Binding-site contacts:
Ligand atom O3P contacts residue ALA175 of chain 1.F at 3.2 Å.
Ligand atom C5' contacts residue ALA175 of chain 1.F at 3.5 Å (hydrophobic).
Ligand atom O6 contacts residue TRP335 of chain 1.F at 3.3 Å.
Ligand atom O2' contacts residue ASP333 of chain 1.F at 2.9 Å (salt-bridge).
Ligand atom O2P contacts residue ASN371 of chain 1.F at 3.3 Å (h-bond).
Ligand atom O4' contacts residue ASN142 of chain 1.F at 3.3 Å (h-bond).
Ligand atom O1P contacts residue LYS341 of chain 1.F at 3.2 Å (salt-bridge).
Ligand atom C4 contacts residue ALA176 of chain 1.F at 3.5 Å (hydrophobic).
Ligand atom C4' contacts residue ASN142 of chain 1.F at 3.6 Å.
Ligand atom O1P contacts residue ASN371 of chain 1.F at 3.3 Å (h-bond).
Ligand atom O2P contacts residue ASN142 of chain 1.F at 3.2 Å (h-bond).
Ligand atom N3 contacts residue SER177 of chain 1.F at 3.3 Å (h-bond).
Ligand atom N1 contacts residue LYS275 of chain 1.F at 3.2 Å (salt-bridge).
Ligand atom O2P contacts residue ASP364 of chain 1.F at 3.5 Å (salt-bridge).
Ligand atom O6 contacts residue SER177 of chain 1.F at 2.5 Å (h-bond).
Ligand atom O6 contacts residue SER278 of chain 1.F at 2.8 Å (h-bond).
Ligand atom C2 contacts residue SER177 of chain 1.F at 2.3 Å.
Ligand atom C5 contacts residue SER177 of chain 1.F at 3.1 Å.
Ligand atom C5 contacts residue ALA175 of chain 1.F at 3.1 Å (hydrophobic).
Ligand atom N7 contacts residue ALA175 of chain 1.F at 2.6 Å (h-bond).
Ligand atom N1 contacts residue SER177 of chain 1.F at 1.3 Å (h-bond).
Ligand atom O3' contacts residue ASP333 of chain 1.F at 2.8 Å (salt-bridge).
Ligand atom O1P contacts residue THR174 of chain 1.F at 3.5 Å.
Ligand atom P contacts residue MG1 of chain 1.V at 3.1 Å.
Ligand atom O2P contacts residue MG1 of chain 1.V at 1.8 Å.
Ligand atom C2 contacts residue LYS275 of chain 1.F at 3.2 Å.
Ligand atom O2P contacts residue ASP140 of chain 1.F at 2.6 Å (salt-bridge).
Ligand atom C8 contacts residue ALA175 of chain 1.F at 3.0 Å (hydrophobic).
Ligand atom O3P contacts residue ASN371 of chain 1.F at 1.3 Å (h-bond).
Ligand atom C6 contacts residue TRP335 of chain 1.F at 3.5 Å (hydrophobic).
Ligand atom O5' contacts residue ASN142 of chain 1.F at 2.9 Å (h-bond).
Ligand atom O1P contacts residue ALA175 of chain 1.F at 2.5 Å (h-bond).
Ligand atom O6 contacts residue ASP337 of chain 1.F at 3.1 Å (salt-bridge).
Ligand atom O1P contacts residue ASP140 of chain 1.F at 3.4 Å (salt-bridge).
Ligand atom P contacts residue ASP140 of chain 1.F at 3.3 Å.
Ligand atom O3P contacts residue ASP140 of chain 1.F at 3.5 Å (salt-bridge).
Ligand atom P contacts residue ASN371 of chain 1.F at 2.7 Å.
Ligand atom O3P contacts residue MG1 of chain 1.V at 3.6 Å.
Ligand atom C6 contacts residue SER177 of chain 1.F at 2.0 Å.
Ligand atom C2' contacts residue ASP333 of chain 1.F at 3.2 Å.

The small molecule below binds the protein below.
Small molecule (SMILES): O=c1[nH]cnc2c1ncn2[C@@H]1O[C@H](COP(=O)(O)O)[C@@H](O)[C@H]1O

Sequence of chain 1.F:
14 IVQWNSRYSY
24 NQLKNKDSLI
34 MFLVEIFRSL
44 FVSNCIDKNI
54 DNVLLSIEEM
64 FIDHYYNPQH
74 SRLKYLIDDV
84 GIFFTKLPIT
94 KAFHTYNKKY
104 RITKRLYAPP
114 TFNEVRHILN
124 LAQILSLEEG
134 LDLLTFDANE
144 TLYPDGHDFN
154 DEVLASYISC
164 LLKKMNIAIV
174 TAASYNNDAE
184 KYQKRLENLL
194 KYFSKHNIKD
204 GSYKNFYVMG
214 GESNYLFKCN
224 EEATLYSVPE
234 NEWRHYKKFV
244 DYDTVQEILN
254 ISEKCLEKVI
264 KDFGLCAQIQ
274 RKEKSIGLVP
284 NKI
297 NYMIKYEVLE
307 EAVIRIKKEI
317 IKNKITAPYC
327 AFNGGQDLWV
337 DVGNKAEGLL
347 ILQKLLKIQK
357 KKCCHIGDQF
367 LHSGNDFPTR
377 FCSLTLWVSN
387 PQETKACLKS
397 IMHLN